Binding-site contacts:
Ligand atom C8 contacts residue GLN322 of chain 1.A at 3.7 Å.
Ligand atom C7 contacts residue ASN35 of chain 1.A at 3.6 Å.
Ligand atom C1 contacts residue GLN322 of chain 1.A at 4.3 Å.
Ligand atom C5 contacts residue ASN35 of chain 1.A at 3.7 Å.
Ligand atom N2 contacts residue ASN35 of chain 1.A at 2.9 Å (h-bond).
Ligand atom C4 contacts residue ASN35 of chain 1.A at 4.2 Å.
Ligand atom C3 contacts residue ASN35 of chain 1.A at 3.8 Å.
Ligand atom C7 contacts residue GLN322 of chain 1.A at 4.0 Å.
Ligand atom O5 contacts residue THR37 of chain 1.A at 4.4 Å.
Ligand atom O5 contacts residue ASN35 of chain 1.A at 2.4 Å (h-bond).
Ligand atom N2 contacts residue GLN322 of chain 1.A at 3.2 Å (h-bond).
Ligand atom O6 contacts residue THR37 of chain 1.A at 4.4 Å.
Ligand atom C1 contacts residue ASN35 of chain 1.A at 1.4 Å.
Ligand atom C3 contacts residue GLN322 of chain 1.A at 4.4 Å.
Ligand atom C2 contacts residue GLN322 of chain 1.A at 4.2 Å.
Ligand atom O7 contacts residue ASN35 of chain 1.A at 4.0 Å.
Ligand atom C2 contacts residue ASN35 of chain 1.A at 2.4 Å.

This small molecule binds to this protein.
Small molecule (SMILES): CC(=O)N[C@@H]1[C@@H](O)[C@H](O)[C@@H](CO)O[C@H]1O

Sequence of chain 1.A:
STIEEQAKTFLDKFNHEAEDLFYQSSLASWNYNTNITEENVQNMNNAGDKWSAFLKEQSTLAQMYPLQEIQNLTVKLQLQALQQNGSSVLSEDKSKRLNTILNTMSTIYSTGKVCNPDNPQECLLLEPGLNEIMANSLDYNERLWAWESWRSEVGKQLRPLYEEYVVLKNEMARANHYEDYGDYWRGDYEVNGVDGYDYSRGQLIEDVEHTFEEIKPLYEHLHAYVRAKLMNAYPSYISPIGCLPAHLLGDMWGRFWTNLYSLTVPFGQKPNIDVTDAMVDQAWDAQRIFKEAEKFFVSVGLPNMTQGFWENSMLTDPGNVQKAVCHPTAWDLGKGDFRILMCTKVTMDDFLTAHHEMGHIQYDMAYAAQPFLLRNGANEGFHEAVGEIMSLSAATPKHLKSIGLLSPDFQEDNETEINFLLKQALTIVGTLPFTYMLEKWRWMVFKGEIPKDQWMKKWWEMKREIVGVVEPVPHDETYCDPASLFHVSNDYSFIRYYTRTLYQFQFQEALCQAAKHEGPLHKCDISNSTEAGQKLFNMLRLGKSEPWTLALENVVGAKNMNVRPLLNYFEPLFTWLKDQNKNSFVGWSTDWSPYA